The protein below binds the small molecule below.
Small molecule (SMILES): O=P(O)(O)OC1[C@@H](O)[C@@H](O)C(O)[C@H](O)[C@H]1O

Sequence of chain 1.B:
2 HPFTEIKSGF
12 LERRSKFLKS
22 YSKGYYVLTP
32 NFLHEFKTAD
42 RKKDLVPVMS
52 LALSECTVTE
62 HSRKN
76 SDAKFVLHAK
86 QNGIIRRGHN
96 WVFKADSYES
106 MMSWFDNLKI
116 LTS

Binding-site contacts:
Ligand atom O3 contacts residue TYR22 of chain 1.B at 2.5 Å (h-bond).
Ligand atom C2 contacts residue TYR22 of chain 1.B at 2.8 Å (hydrophobic).
Ligand atom O3 contacts residue ARG15 of chain 1.B at 2.2 Å (salt-bridge).
Ligand atom C3 contacts residue ARG15 of chain 1.B at 3.7 Å.
Ligand atom O42 contacts residue TYR22 of chain 1.B at 4.5 Å.
Ligand atom O43 contacts residue LYS20 of chain 1.B at 3.8 Å.
Ligand atom O43 contacts residue TYR22 of chain 1.B at 3.5 Å.
Ligand atom O1 contacts residue LYS99 of chain 1.B at 4.3 Å.
Ligand atom C2 contacts residue LYS79 of chain 1.B at 3.7 Å.
Ligand atom C5 contacts residue TYR22 of chain 1.B at 4.4 Å (hydrophobic).
Ligand atom P4 contacts residue ARG15 of chain 1.B at 4.3 Å.
Ligand atom O42 contacts residue ARG15 of chain 1.B at 3.0 Å.
Ligand atom C6 contacts residue TYR22 of chain 1.B at 4.3 Å (hydrophobic).
Ligand atom O1 contacts residue SER76 of chain 1.B at 3.5 Å.
Ligand atom O41 contacts residue LYS20 of chain 1.B at 3.2 Å (salt-bridge).
Ligand atom O4 contacts residue ARG15 of chain 1.B at 4.4 Å.
Ligand atom P4 contacts residue TYR22 of chain 1.B at 4.2 Å.
Ligand atom C4 contacts residue TYR22 of chain 1.B at 3.5 Å (hydrophobic).
Ligand atom O4 contacts residue TYR22 of chain 1.B at 4.2 Å.
Ligand atom C1 contacts residue LYS79 of chain 1.B at 3.9 Å.
Ligand atom O2 contacts residue LYS79 of chain 1.B at 2.7 Å.
Ligand atom O2 contacts residue ARG15 of chain 1.B at 3.5 Å (salt-bridge).
Ligand atom C3 contacts residue TYR22 of chain 1.B at 2.9 Å (hydrophobic).
Ligand atom O1 contacts residue LYS79 of chain 1.B at 3.2 Å (salt-bridge).
Ligand atom O43 contacts residue SER21 of chain 1.B at 3.4 Å.
Ligand atom P4 contacts residue SER21 of chain 1.B at 4.3 Å.
Ligand atom O6 contacts residue LYS99 of chain 1.B at 4.0 Å.
Ligand atom O42 contacts residue SER21 of chain 1.B at 3.9 Å.
Ligand atom O42 contacts residue LYS20 of chain 1.B at 3.9 Å.
Ligand atom C2 contacts residue ARG15 of chain 1.B at 4.2 Å.
Ligand atom C1 contacts residue TYR22 of chain 1.B at 4.0 Å (hydrophobic).
Ligand atom P4 contacts residue LYS20 of chain 1.B at 4.0 Å.
Ligand atom O2 contacts residue TYR22 of chain 1.B at 3.1 Å (h-bond).
Ligand atom O41 contacts residue SER21 of chain 1.B at 4.2 Å.